A protein and the small-molecule ligand that binds it are described below.
Small molecule (SMILES): Cc1cc(CCCOc2c(C)cc(-c3noc(C(F)(F)F)n3)cc2C)on1

Sequence of chain 6.A:
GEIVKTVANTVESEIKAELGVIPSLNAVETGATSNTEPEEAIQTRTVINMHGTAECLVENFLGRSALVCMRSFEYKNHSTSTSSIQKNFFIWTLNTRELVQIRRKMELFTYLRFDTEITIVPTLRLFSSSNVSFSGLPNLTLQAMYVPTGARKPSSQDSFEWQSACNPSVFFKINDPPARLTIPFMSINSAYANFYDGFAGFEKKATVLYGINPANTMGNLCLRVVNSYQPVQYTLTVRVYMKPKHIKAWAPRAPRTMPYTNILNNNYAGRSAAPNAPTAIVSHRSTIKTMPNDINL

Sequence of chain 6.C:
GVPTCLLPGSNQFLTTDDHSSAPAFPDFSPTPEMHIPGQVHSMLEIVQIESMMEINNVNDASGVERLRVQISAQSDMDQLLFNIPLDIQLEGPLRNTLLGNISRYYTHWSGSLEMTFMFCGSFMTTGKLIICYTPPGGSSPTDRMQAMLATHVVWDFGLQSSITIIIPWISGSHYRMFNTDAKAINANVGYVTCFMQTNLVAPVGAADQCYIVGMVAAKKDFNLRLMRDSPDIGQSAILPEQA

Sequence of chain 7.C:
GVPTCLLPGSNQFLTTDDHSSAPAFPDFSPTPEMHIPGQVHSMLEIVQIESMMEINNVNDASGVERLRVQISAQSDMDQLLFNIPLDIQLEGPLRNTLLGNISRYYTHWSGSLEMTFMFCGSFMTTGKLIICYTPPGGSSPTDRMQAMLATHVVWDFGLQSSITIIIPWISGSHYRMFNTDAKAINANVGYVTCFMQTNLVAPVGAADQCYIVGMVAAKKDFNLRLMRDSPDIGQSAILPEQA

Binding-site contacts:
Ligand atom C3C contacts residue THR121 of chain 6.A at 3.7 Å.
Ligand atom O1B contacts residue LEU99 of chain 6.A at 3.6 Å.
Ligand atom F3 contacts residue PRO173 of chain 6.A at 2.6 Å.
Ligand atom CM2 contacts residue MET191 of chain 6.A at 3.4 Å (hydrophobic).
Ligand atom F1 contacts residue LEU186 of chain 6.A at 3.1 Å.
Ligand atom CM6 contacts residue TRP97 of chain 6.A at 3.6 Å (hydrophobic).
Ligand atom CM2 contacts residue ILE188 of chain 6.A at 3.6 Å (hydrophobic).
Ligand atom C2B contacts residue LEU99 of chain 6.A at 3.4 Å (hydrophobic).
Ligand atom CM4 contacts residue PRO173 of chain 6.A at 3.7 Å (hydrophobic).
Ligand atom CM4 contacts residue ALA149 of chain 6.A at 3.6 Å (hydrophobic).
Ligand atom N2 contacts residue TYR197 of chain 6.A at 3.4 Å.
Ligand atom C4 contacts residue THR101 of chain 6.A at 3.8 Å.
Ligand atom N3A contacts residue TYR151 of chain 6.A at 3.6 Å.
Ligand atom O1A contacts residue LEU186 of chain 6.A at 3.7 Å.
Ligand atom C5B contacts residue ILE123 of chain 6.A at 3.7 Å (hydrophobic).
Ligand atom C3A contacts residue LEU226 of chain 6.A at 3.8 Å (hydrophobic).
Ligand atom N2 contacts residue PHE119 of chain 6.A at 3.5 Å.
Ligand atom CM4 contacts residue LEU186 of chain 6.A at 3.8 Å (hydrophobic).
Ligand atom O1 contacts residue PHE119 of chain 6.A at 3.5 Å.
Ligand atom C3B contacts residue ILE188 of chain 6.A at 3.5 Å (hydrophobic).
Ligand atom C6B contacts residue ILE123 of chain 6.A at 3.8 Å (hydrophobic).
Ligand atom C1B contacts residue LEU99 of chain 6.A at 3.6 Å (hydrophobic).
Ligand atom F3 contacts residue SER174 of chain 6.A at 3.8 Å.
Ligand atom F3 contacts residue MET150 of chain 6.A at 3.8 Å.
Ligand atom C3A contacts residue LEU186 of chain 6.A at 3.8 Å (hydrophobic).
Ligand atom CM6 contacts residue ILE123 of chain 6.A at 3.8 Å (hydrophobic).
Ligand atom O1 contacts residue TYR197 of chain 6.A at 3.3 Å.
Ligand atom CM3 contacts residue THR101 of chain 6.A at 3.8 Å.
Ligand atom F3 contacts residue TYR151 of chain 6.A at 2.9 Å.
Ligand atom N1A contacts residue LEU226 of chain 6.A at 3.6 Å.
Ligand atom C3 contacts residue THR101 of chain 6.A at 3.8 Å.
Ligand atom F2 contacts residue SER174 of chain 6.A at 3.7 Å.
Ligand atom C6B contacts residue LEU99 of chain 6.A at 3.9 Å (hydrophobic).
Ligand atom C2A contacts residue LEU226 of chain 6.A at 3.8 Å (hydrophobic).
Ligand atom C2B contacts residue ILE188 of chain 6.A at 3.7 Å (hydrophobic).
Ligand atom O1A contacts residue LEU226 of chain 6.A at 3.6 Å.
Ligand atom F2 contacts residue ALA149 of chain 6.A at 2.5 Å.
Ligand atom F2 contacts residue VAL175 of chain 6.A at 3.2 Å.
Ligand atom F3 contacts residue ALA149 of chain 6.A at 3.6 Å.
Ligand atom CM2 contacts residue LEU99 of chain 6.A at 3.3 Å (hydrophobic).